Binding-site contacts:
Ligand atom CAJ contacts residue TYR385 of chain 1.A at 3.4 Å (hydrophobic).
Ligand atom O contacts residue GLU324 of chain 1.A at 2.8 Å (salt-bridge).
Ligand atom CAW contacts residue GLU124 of chain 1.A at 3.3 Å.
Ligand atom OAC contacts residue ZN1 of chain 1.B at 2.1 Å.
Ligand atom NAQ contacts residue GLU268 of chain 1.A at 3.6 Å (salt-bridge).
Ligand atom OAC contacts residue HIS301 of chain 1.A at 3.1 Å (h-bond).
Ligand atom OAC contacts residue GLU268 of chain 1.A at 2.9 Å (salt-bridge).
Ligand atom CAH contacts residue VAL264 of chain 1.A at 3.5 Å (hydrophobic).
Ligand atom CAH contacts residue TYR380 of chain 1.A at 3.5 Å (hydrophobic).
Ligand atom FAE contacts residue GLU377 of chain 1.A at 3.4 Å.
Ligand atom CAI contacts residue ALA266 of chain 1.A at 3.4 Å (hydrophobic).
Ligand atom NAQ contacts residue ALA266 of chain 1.A at 2.9 Å (h-bond).
Ligand atom FAD contacts residue ASN263 of chain 1.A at 3.5 Å.
Ligand atom CAI contacts residue VAL264 of chain 1.A at 3.5 Å (hydrophobic).
Ligand atom O contacts residue HIS301 of chain 1.A at 3.3 Å (h-bond).
Ligand atom FAF contacts residue GLU377 of chain 1.A at 3.2 Å.
Ligand atom C contacts residue TYR385 of chain 1.A at 3.4 Å (hydrophobic).
Ligand atom CAZ contacts residue VAL264 of chain 1.A at 3.6 Å (hydrophobic).
Ligand atom OAB contacts residue GLY265 of chain 1.A at 2.9 Å (h-bond).
Ligand atom CAM contacts residue ARG294 of chain 1.A at 3.5 Å.
Ligand atom NAQ contacts residue ZN1 of chain 1.B at 2.9 Å.
Ligand atom CAV contacts residue GLU124 of chain 1.A at 3.3 Å.
Ligand atom CAV contacts residue MET839 of chain 1.A at 3.5 Å (hydrophobic).
Ligand atom FAF contacts residue GLU124 of chain 1.A at 3.6 Å.
Ligand atom CAJ contacts residue GOL1 of chain 1.D at 3.6 Å.
Ligand atom NAQ contacts residue GLU302 of chain 1.A at 3.0 Å (salt-bridge).
Ligand atom FAD contacts residue THR110 of chain 1.A at 3.5 Å.
Ligand atom CBA contacts residue GLU124 of chain 1.A at 3.1 Å.
Ligand atom O contacts residue TYR385 of chain 1.A at 2.6 Å (h-bond).
Ligand atom OAB contacts residue ALA266 of chain 1.A at 3.2 Å (h-bond).
Ligand atom C contacts residue ZN1 of chain 1.B at 2.8 Å.
Ligand atom FAE contacts residue ALA125 of chain 1.A at 3.5 Å.
Ligand atom CA contacts residue ALA266 of chain 1.A at 3.3 Å (hydrophobic).
Ligand atom FAF contacts residue THR110 of chain 1.A at 3.5 Å.
Ligand atom OAC contacts residue HIS305 of chain 1.A at 2.9 Å (h-bond).
Ligand atom CAM contacts residue VAL298 of chain 1.A at 3.5 Å (hydrophobic).
Ligand atom CAO contacts residue ARG294 of chain 1.A at 3.6 Å.
Ligand atom OAC contacts residue GLU302 of chain 1.A at 2.5 Å (salt-bridge).
Ligand atom O contacts residue ZN1 of chain 1.B at 2.0 Å.
Ligand atom FAD contacts residue GLN122 of chain 1.A at 3.4 Å.

A protein and the small-molecule ligand that binds it are described below.
Small molecule (SMILES): O=C(N[C@@H](C(=O)NO)c1ccc(-c2cc(F)c(F)c(F)c2)cc1)C1CCOCC1

Sequence of chain 1.A:
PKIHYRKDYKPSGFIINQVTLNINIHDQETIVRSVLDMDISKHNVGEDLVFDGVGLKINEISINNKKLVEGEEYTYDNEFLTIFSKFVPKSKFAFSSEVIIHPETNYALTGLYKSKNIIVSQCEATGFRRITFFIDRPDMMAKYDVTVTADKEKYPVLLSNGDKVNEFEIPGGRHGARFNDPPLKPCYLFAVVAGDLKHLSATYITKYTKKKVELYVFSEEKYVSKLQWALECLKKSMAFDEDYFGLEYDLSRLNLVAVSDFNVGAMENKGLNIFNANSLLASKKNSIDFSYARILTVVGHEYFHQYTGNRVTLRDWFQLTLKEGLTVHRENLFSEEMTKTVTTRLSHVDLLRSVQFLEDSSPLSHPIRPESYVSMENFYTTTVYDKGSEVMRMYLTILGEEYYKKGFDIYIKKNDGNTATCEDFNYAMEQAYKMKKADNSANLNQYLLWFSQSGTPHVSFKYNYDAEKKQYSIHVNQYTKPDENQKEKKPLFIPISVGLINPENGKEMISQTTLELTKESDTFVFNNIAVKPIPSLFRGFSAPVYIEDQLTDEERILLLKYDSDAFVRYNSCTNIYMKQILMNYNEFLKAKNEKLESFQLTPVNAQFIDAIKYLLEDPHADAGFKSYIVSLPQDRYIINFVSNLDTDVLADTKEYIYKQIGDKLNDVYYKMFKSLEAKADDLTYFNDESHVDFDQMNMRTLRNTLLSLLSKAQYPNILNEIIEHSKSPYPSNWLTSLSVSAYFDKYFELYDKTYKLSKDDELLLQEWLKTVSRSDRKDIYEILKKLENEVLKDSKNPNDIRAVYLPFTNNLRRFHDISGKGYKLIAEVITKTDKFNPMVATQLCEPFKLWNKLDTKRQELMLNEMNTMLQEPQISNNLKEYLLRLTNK